Sequence of chain 1.D:
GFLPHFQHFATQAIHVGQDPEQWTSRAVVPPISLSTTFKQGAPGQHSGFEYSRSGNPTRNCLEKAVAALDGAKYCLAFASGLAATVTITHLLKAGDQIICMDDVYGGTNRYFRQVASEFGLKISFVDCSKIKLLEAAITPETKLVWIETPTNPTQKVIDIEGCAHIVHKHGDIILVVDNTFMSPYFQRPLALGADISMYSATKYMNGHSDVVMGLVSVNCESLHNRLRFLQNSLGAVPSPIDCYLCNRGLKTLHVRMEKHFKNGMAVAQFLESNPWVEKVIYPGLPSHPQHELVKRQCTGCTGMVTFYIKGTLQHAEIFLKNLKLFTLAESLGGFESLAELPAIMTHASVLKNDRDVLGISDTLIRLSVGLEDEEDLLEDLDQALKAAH

Sequence of chain 1.C:
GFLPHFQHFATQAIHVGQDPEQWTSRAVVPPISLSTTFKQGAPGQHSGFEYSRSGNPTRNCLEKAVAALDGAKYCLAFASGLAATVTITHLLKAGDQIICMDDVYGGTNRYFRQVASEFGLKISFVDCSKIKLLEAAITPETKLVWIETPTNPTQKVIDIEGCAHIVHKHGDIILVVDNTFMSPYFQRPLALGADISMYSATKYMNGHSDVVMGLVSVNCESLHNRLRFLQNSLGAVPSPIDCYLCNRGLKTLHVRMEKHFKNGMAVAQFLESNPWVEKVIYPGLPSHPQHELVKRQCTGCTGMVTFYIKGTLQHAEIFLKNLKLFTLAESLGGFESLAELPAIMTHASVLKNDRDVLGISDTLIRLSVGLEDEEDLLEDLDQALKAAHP

The protein below binds the small molecule below.
Small molecule (SMILES): C=C(NCc1c(COP(=O)(O)O)cnc(C)c1O)C(=O)O

Binding-site contacts:
Ligand atom OP4 contacts residue GLY90 of chain 1.D at 3.5 Å.
Ligand atom C2 contacts residue ASP187 of chain 1.D at 3.7 Å.
Ligand atom OP1 contacts residue ARG62 of chain 1.C at 2.9 Å (salt-bridge).
Ligand atom C5 contacts residue TYR114 of chain 1.D at 3.5 Å (hydrophobic).
Ligand atom N1 contacts residue ASP187 of chain 1.D at 2.8 Å (salt-bridge).
Ligand atom CA contacts residue LYS212 of chain 1.D at 3.1 Å.
Ligand atom OP3 contacts residue SER89 of chain 1.D at 3.4 Å.
Ligand atom C6 contacts residue ASP187 of chain 1.D at 3.5 Å.
Ligand atom CB contacts residue TYR114 of chain 1.D at 3.4 Å (hydrophobic).
Ligand atom O contacts residue SER340 of chain 1.D at 3.0 Å (h-bond).
Ligand atom C6 contacts residue SER209 of chain 1.D at 3.6 Å.
Ligand atom C2A contacts residue GLU157 of chain 1.D at 3.7 Å.
Ligand atom C4A contacts residue LYS212 of chain 1.D at 3.1 Å.
Ligand atom N contacts residue TYR114 of chain 1.D at 3.5 Å.
Ligand atom O contacts residue THR355 of chain 1.D at 3.2 Å.
Ligand atom C5A contacts residue TYR114 of chain 1.D at 3.7 Å (hydrophobic).
Ligand atom CA contacts residue TYR114 of chain 1.D at 3.7 Å (hydrophobic).
Ligand atom OP3 contacts residue LEU91 of chain 1.D at 2.6 Å (h-bond).
Ligand atom OXT contacts residue ASN161 of chain 1.D at 3.0 Å (h-bond).
Ligand atom C2A contacts residue ASP187 of chain 1.D at 3.7 Å.
Ligand atom OP4 contacts residue SER209 of chain 1.D at 2.8 Å (h-bond).
Ligand atom C4A contacts residue TYR114 of chain 1.D at 3.4 Å (hydrophobic).
Ligand atom OP2 contacts residue THR211 of chain 1.D at 2.9 Å (h-bond).
Ligand atom OP2 contacts residue SER209 of chain 1.D at 2.9 Å (h-bond).
Ligand atom C4 contacts residue TYR114 of chain 1.D at 3.4 Å (hydrophobic).
Ligand atom OP3 contacts residue ARG62 of chain 1.C at 3.3 Å (salt-bridge).
Ligand atom OP3 contacts residue GLY90 of chain 1.D at 2.9 Å (h-bond).
Ligand atom P contacts residue GLY90 of chain 1.D at 3.3 Å.
Ligand atom P contacts residue SER209 of chain 1.D at 3.5 Å.
Ligand atom C4 contacts residue LYS212 of chain 1.D at 3.6 Å.
Ligand atom C contacts residue ARG375 of chain 1.D at 3.7 Å.
Ligand atom N contacts residue LYS212 of chain 1.D at 2.9 Å (salt-bridge).
Ligand atom O contacts residue ARG375 of chain 1.D at 3.2 Å (salt-bridge).
Ligand atom OXT contacts residue ARG375 of chain 1.D at 2.8 Å (salt-bridge).
Ligand atom OP2 contacts residue GLY90 of chain 1.D at 3.0 Å (h-bond).
Ligand atom C3 contacts residue TYR114 of chain 1.D at 3.5 Å (hydrophobic).
Ligand atom O3A contacts residue ASN161 of chain 1.D at 3.1 Å (h-bond).
Ligand atom CB contacts residue LYS212 of chain 1.D at 3.6 Å.
Ligand atom OP1 contacts residue TYR60 of chain 1.C at 2.9 Å (h-bond).
Ligand atom C5 contacts residue SER209 of chain 1.D at 3.7 Å.